The protein below binds the small molecule below.
Small molecule (SMILES): O=C(Nc1nncn1C1CC1)[C@@H]1CCOc2ccccc21

Binding-site contacts:
Ligand atom C2 contacts residue GLU166 of chain 1.A at 3.8 Å.
Ligand atom C8 contacts residue GLN189 of chain 1.A at 3.6 Å.
Ligand atom C12 contacts residue HIS41 of chain 1.A at 3.6 Å.
Ligand atom N3 contacts residue LEU141 of chain 1.A at 4.0 Å.
Ligand atom O1 contacts residue GLN189 of chain 1.A at 3.5 Å (h-bond).
Ligand atom N2 contacts residue GLU166 of chain 1.A at 3.6 Å.
Ligand atom C contacts residue GLU166 of chain 1.A at 3.9 Å.
Ligand atom N2 contacts residue HIS163 of chain 1.A at 2.7 Å (h-bond).
Ligand atom C1 contacts residue GLU166 of chain 1.A at 3.9 Å.
Ligand atom N1 contacts residue HIS163 of chain 1.A at 3.1 Å (h-bond).
Ligand atom C4 contacts residue LEU141 of chain 1.A at 4.0 Å (hydrophobic).
Ligand atom C12 contacts residue MET165 of chain 1.A at 3.4 Å (hydrophobic).
Ligand atom O contacts residue GLU166 of chain 1.A at 3.0 Å (salt-bridge).
Ligand atom C2 contacts residue HIS163 of chain 1.A at 3.9 Å.
Ligand atom C1 contacts residue CYS145 of chain 1.A at 3.8 Å (hydrophobic).
Ligand atom C2 contacts residue LEU141 of chain 1.A at 3.9 Å (hydrophobic).
Ligand atom N1 contacts residue GLU166 of chain 1.A at 3.3 Å (salt-bridge).
Ligand atom C10 contacts residue MET49 of chain 1.A at 3.4 Å (hydrophobic).
Ligand atom C12 contacts residue HIS164 of chain 1.A at 3.5 Å.
Ligand atom C3 contacts residue LEU141 of chain 1.A at 3.8 Å (hydrophobic).
Ligand atom C10 contacts residue GLN189 of chain 1.A at 3.9 Å.
Ligand atom O contacts residue MET165 of chain 1.A at 3.6 Å.
Ligand atom N1 contacts residue CYS145 of chain 1.A at 3.6 Å.
Ligand atom C13 contacts residue HIS41 of chain 1.A at 3.7 Å.
Ligand atom N2 contacts residue PHE140 of chain 1.A at 3.6 Å.
Ligand atom N2 contacts residue MET165 of chain 1.A at 3.9 Å.
Ligand atom C4 contacts residue ASN142 of chain 1.A at 3.8 Å.
Ligand atom N1 contacts residue MET165 of chain 1.A at 3.3 Å.
Ligand atom C11 contacts residue MET49 of chain 1.A at 3.2 Å (hydrophobic).
Ligand atom C13 contacts residue MET165 of chain 1.A at 3.5 Å (hydrophobic).
Ligand atom C11 contacts residue ASP187 of chain 1.A at 4.0 Å.
Ligand atom C13 contacts residue HIS164 of chain 1.A at 3.2 Å.
Ligand atom C2 contacts residue PHE140 of chain 1.A at 3.2 Å (hydrophobic).
Ligand atom N contacts residue CYS145 of chain 1.A at 3.8 Å.
Ligand atom C11 contacts residue ARG188 of chain 1.A at 3.9 Å.
Ligand atom C4 contacts residue SER1 of chain 2.A at 4.0 Å.
Ligand atom C3 contacts residue ASN142 of chain 1.A at 3.1 Å.
Ligand atom C11 contacts residue MET165 of chain 1.A at 3.6 Å (hydrophobic).
Ligand atom C12 contacts residue MET49 of chain 1.A at 3.9 Å (hydrophobic).
Ligand atom C5 contacts residue ASN142 of chain 1.A at 3.4 Å.

Sequence of chain 2.A:
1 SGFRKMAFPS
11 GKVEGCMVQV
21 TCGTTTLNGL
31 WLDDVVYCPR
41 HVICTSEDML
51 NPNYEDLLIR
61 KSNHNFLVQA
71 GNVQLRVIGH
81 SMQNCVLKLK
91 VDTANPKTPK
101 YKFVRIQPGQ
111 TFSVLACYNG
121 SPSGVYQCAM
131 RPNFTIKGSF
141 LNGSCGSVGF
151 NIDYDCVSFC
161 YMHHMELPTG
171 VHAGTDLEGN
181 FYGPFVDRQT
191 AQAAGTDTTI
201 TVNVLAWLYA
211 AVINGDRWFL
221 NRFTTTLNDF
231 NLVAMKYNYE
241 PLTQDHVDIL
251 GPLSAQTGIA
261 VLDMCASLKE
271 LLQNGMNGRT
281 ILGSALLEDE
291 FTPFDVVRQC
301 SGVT

Sequence of chain 1.A:
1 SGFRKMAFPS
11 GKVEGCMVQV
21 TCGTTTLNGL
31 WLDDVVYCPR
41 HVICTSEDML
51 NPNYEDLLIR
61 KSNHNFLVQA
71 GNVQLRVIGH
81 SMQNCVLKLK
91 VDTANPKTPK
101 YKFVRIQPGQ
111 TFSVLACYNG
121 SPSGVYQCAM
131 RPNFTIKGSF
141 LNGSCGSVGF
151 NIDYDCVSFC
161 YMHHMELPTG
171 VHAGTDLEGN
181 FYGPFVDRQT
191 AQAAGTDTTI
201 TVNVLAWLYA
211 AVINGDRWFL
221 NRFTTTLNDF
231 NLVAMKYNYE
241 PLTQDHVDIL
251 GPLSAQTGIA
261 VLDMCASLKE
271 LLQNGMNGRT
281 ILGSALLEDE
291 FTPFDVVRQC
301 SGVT